Sequence of chain 11.A:
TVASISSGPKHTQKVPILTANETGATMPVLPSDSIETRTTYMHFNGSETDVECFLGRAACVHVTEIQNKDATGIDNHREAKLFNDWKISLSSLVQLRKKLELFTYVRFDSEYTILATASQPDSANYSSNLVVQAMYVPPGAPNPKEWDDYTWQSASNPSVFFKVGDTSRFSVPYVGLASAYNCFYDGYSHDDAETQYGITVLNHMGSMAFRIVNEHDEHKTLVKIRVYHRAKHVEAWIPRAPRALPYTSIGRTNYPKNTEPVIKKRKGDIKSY

This protein binds this small molecule.
Small molecule (SMILES): Cc1cc(CCCCCCCOc2ccc(C3=N[C@@H](C)CO3)cc2)on1

Sequence of chain 11.C:
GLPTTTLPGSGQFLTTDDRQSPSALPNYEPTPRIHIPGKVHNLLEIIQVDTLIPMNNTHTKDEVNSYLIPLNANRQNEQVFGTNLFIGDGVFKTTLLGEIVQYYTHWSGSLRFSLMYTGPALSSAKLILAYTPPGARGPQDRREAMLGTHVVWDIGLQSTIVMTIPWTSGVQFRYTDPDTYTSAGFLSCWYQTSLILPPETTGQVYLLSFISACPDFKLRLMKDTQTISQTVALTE

Binding-site contacts:
Ligand atom C6C contacts residue MET221 of chain 11.A at 3.7 Å (hydrophobic).
Ligand atom N2 contacts residue PHE186 of chain 11.A at 3.7 Å.
Ligand atom C4C contacts residue ILE104 of chain 11.A at 3.7 Å (hydrophobic).
Ligand atom C5 contacts residue TYR152 of chain 11.A at 3.8 Å (hydrophobic).
Ligand atom O1 contacts residue ALA24 of chain 11.C at 3.6 Å.
Ligand atom O1 contacts residue TYR152 of chain 11.A at 3.9 Å.
Ligand atom C4C contacts residue TYR152 of chain 11.A at 3.8 Å (hydrophobic).
Ligand atom C5 contacts residue PHE186 of chain 11.A at 3.5 Å (hydrophobic).
Ligand atom O1 contacts residue PHE186 of chain 11.A at 3.5 Å.
Ligand atom C31 contacts residue ALA150 of chain 11.A at 3.5 Å (hydrophobic).
Ligand atom C3 contacts residue PHE186 of chain 11.A at 3.8 Å (hydrophobic).
Ligand atom N2 contacts residue ALA24 of chain 11.C at 3.4 Å.
Ligand atom O1B contacts residue MET221 of chain 11.A at 3.4 Å.
Ligand atom C31 contacts residue SER175 of chain 11.A at 3.6 Å.
Ligand atom C2B contacts residue MET221 of chain 11.A at 3.6 Å (hydrophobic).
Ligand atom C31 contacts residue PRO174 of chain 11.A at 3.4 Å (hydrophobic).
Ligand atom C4 contacts residue TYR152 of chain 11.A at 3.9 Å (hydrophobic).
Ligand atom C3C contacts residue VAL188 of chain 11.A at 3.3 Å (hydrophobic).
Ligand atom C6C contacts residue VAL191 of chain 11.A at 3.2 Å (hydrophobic).
Ligand atom O1 contacts residue VAL188 of chain 11.A at 3.8 Å.
Ligand atom C31 contacts residue VAL176 of chain 11.A at 3.3 Å (hydrophobic).
Ligand atom C6B contacts residue TYR197 of chain 11.A at 3.6 Å (hydrophobic).
Ligand atom C5B contacts residue TYR197 of chain 11.A at 3.7 Å (hydrophobic).
Ligand atom C1B contacts residue MET221 of chain 11.A at 4.0 Å (hydrophobic).
Ligand atom CM1 contacts residue SER107 of chain 11.A at 3.6 Å.
Ligand atom O1B contacts residue ILE104 of chain 11.A at 3.8 Å.
Ligand atom C5C contacts residue ILE104 of chain 11.A at 3.6 Å (hydrophobic).
Ligand atom O1B contacts residue TYR128 of chain 11.A at 3.9 Å.
Ligand atom C1C contacts residue TYR152 of chain 11.A at 4.0 Å (hydrophobic).
Ligand atom C7C contacts residue TYR128 of chain 11.A at 3.6 Å (hydrophobic).
Ligand atom C7C contacts residue TYR197 of chain 11.A at 3.8 Å (hydrophobic).
Ligand atom C4 contacts residue MET224 of chain 11.A at 3.8 Å (hydrophobic).
Ligand atom C3 contacts residue PRO174 of chain 11.A at 3.8 Å (hydrophobic).
Ligand atom C5B contacts residue LEU106 of chain 11.A at 3.7 Å (hydrophobic).
Ligand atom C3C contacts residue TYR128 of chain 11.A at 3.9 Å (hydrophobic).
Ligand atom N2 contacts residue PRO174 of chain 11.A at 3.9 Å.
Ligand atom C2C contacts residue VAL188 of chain 11.A at 3.2 Å (hydrophobic).
Ligand atom C3B contacts residue MET221 of chain 11.A at 4.0 Å (hydrophobic).
Ligand atom C5C contacts residue TYR128 of chain 11.A at 3.5 Å (hydrophobic).
Ligand atom C4 contacts residue PHE186 of chain 11.A at 3.6 Å (hydrophobic).